A protein and the small-molecule ligand that binds it are described below.
Small molecule (SMILES): CC(=O)N[C@H]1[C@H](O[C@H]2[C@H](O)[C@@H](NC(C)=O)CO[C@@H]2CO)O[C@H](CO)[C@@H](O)[C@@H]1O

Binding-site contacts:
Ligand atom C7 contacts residue PHE70 of chain 1.B at 3.4 Å (hydrophobic).
Ligand atom C8 contacts residue PHE70 of chain 1.B at 3.7 Å (hydrophobic).
Ligand atom C7 contacts residue ILE107 of chain 1.B at 4.3 Å (hydrophobic).
Ligand atom N2 contacts residue PHE70 of chain 1.B at 3.8 Å.
Ligand atom C8 contacts residue SER109 of chain 1.B at 3.9 Å.
Ligand atom C8 contacts residue SER23 of chain 1.B at 3.8 Å.
Ligand atom O7 contacts residue ARG71 of chain 1.B at 3.4 Å.
Ligand atom C3 contacts residue ASN22 of chain 1.B at 3.8 Å.
Ligand atom C4 contacts residue ASN22 of chain 1.B at 4.3 Å.
Ligand atom C2 contacts residue ASN22 of chain 1.B at 2.5 Å.
Ligand atom N2 contacts residue SER23 of chain 1.B at 4.2 Å.
Ligand atom C7 contacts residue ASN22 of chain 1.B at 3.7 Å.
Ligand atom O6 contacts residue GLN108 of chain 1.B at 4.5 Å.
Ligand atom C7 contacts residue SER109 of chain 1.B at 4.5 Å.
Ligand atom C5 contacts residue ILE107 of chain 1.B at 3.8 Å (hydrophobic).
Ligand atom O5 contacts residue ASN22 of chain 1.B at 2.4 Å (h-bond).
Ligand atom C8 contacts residue ILE107 of chain 1.B at 3.5 Å (hydrophobic).
Ligand atom C1 contacts residue ASN22 of chain 1.B at 1.4 Å.
Ligand atom N2 contacts residue ASN22 of chain 1.B at 2.8 Å (h-bond).
Ligand atom O7 contacts residue ASN22 of chain 1.B at 4.2 Å.
Ligand atom C1 contacts residue ILE107 of chain 1.B at 4.0 Å (hydrophobic).
Ligand atom O6 contacts residue ILE107 of chain 1.B at 2.6 Å (h-bond).
Ligand atom C6 contacts residue ILE107 of chain 1.B at 3.8 Å (hydrophobic).
Ligand atom C1 contacts residue PHE70 of chain 1.B at 4.5 Å (hydrophobic).
Ligand atom O5 contacts residue ALA72 of chain 1.B at 4.0 Å.
Ligand atom C8 contacts residue PRO69 of chain 1.B at 4.4 Å (hydrophobic).
Ligand atom C2 contacts residue PHE70 of chain 1.B at 4.3 Å (hydrophobic).
Ligand atom O7 contacts residue ILE107 of chain 1.B at 4.5 Å.
Ligand atom C5 contacts residue ASN22 of chain 1.B at 3.7 Å.
Ligand atom C7 contacts residue ARG71 of chain 1.B at 4.3 Å.
Ligand atom O7 contacts residue PHE70 of chain 1.B at 3.4 Å (h-bond).
Ligand atom O5 contacts residue ILE107 of chain 1.B at 4.0 Å.
Ligand atom C8 contacts residue ASN22 of chain 1.B at 4.0 Å.

Sequence of chain 1.B:
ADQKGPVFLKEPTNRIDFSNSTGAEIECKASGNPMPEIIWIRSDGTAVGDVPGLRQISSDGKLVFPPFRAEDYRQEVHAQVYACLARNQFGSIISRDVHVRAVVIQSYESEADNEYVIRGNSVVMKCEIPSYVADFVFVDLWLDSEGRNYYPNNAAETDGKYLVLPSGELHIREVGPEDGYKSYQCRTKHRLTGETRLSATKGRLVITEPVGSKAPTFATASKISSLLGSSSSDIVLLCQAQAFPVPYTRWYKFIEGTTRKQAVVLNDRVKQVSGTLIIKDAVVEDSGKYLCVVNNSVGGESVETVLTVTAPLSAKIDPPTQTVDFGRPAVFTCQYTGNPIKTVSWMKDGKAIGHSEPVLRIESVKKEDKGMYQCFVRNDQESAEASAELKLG